Binding-site contacts:
Ligand atom O5 contacts residue SER293 of chain 1.E at 3.1 Å (h-bond).
Ligand atom C8 contacts residue ASN448 of chain 1.E at 3.7 Å.
Ligand atom O7 contacts residue ASN448 of chain 1.E at 3.8 Å.
Ligand atom C5 contacts residue SER293 of chain 1.E at 4.2 Å.
Ligand atom O7 contacts residue ASN264 of chain 1.E at 4.4 Å.
Ligand atom C2 contacts residue ASN448 of chain 1.E at 2.5 Å.
Ligand atom C3 contacts residue ASN448 of chain 1.E at 3.9 Å.
Ligand atom C7 contacts residue ASN448 of chain 1.E at 3.4 Å.
Ligand atom C8 contacts residue ASN264 of chain 1.E at 3.6 Å.
Ligand atom C4 contacts residue ASN448 of chain 1.E at 4.3 Å.
Ligand atom C7 contacts residue ASN264 of chain 1.E at 4.2 Å.
Ligand atom C1 contacts residue SER293 of chain 1.E at 3.9 Å.
Ligand atom O6 contacts residue SER293 of chain 1.E at 3.4 Å (h-bond).
Ligand atom C8 contacts residue NAG1 of chain 1.T at 3.4 Å.
Ligand atom N2 contacts residue ASN448 of chain 1.E at 2.9 Å (h-bond).
Ligand atom C6 contacts residue SER293 of chain 1.E at 4.1 Å.
Ligand atom O5 contacts residue ASN448 of chain 1.E at 2.4 Å (h-bond).
Ligand atom C5 contacts residue ASN448 of chain 1.E at 3.8 Å.
Ligand atom C1 contacts residue ASN448 of chain 1.E at 1.5 Å.

This protein binds this small molecule.
Small molecule (SMILES): CC(=O)N[C@H]1[C@H](O[C@H]2[C@H](O)[C@@H](NC(C)=O)CO[C@@H]2CO)O[C@H](CO)[C@@H](O)[C@@H]1O

Sequence of chain 1.E:
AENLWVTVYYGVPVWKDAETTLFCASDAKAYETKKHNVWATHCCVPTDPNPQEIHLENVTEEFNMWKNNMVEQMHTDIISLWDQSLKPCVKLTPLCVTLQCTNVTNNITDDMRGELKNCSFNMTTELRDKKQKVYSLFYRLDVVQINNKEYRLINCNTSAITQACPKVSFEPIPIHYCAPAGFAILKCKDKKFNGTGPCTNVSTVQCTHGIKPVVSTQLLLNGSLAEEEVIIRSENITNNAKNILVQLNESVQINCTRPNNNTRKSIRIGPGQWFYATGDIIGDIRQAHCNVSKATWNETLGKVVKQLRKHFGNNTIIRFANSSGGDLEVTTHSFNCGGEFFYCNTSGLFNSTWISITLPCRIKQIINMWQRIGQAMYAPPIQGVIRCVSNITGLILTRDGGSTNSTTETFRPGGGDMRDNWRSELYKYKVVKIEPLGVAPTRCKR